Sequence of chain 3.A:
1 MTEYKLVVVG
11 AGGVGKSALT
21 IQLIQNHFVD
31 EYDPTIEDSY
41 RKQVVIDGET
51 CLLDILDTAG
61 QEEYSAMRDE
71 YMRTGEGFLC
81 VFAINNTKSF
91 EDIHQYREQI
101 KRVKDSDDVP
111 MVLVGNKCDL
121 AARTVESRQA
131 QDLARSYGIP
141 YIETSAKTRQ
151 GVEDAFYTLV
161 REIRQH

Binding-site contacts:
Ligand atom C2' contacts residue VAL29 of chain 3.A at 3.4 Å (hydrophobic).
Ligand atom N3B contacts residue TYR32 of chain 3.A at 3.5 Å.
Ligand atom O6 contacts residue ASN116 of chain 3.A at 3.4 Å (h-bond).
Ligand atom O6 contacts residue LYS117 of chain 3.A at 3.3 Å.
Ligand atom O6 contacts residue ALA146 of chain 3.A at 2.8 Å (h-bond).
Ligand atom O2' contacts residue VAL29 of chain 3.A at 2.6 Å (h-bond).
Ligand atom O1B contacts residue GLY15 of chain 3.A at 3.1 Å (h-bond).
Ligand atom O2' contacts residue ASP30 of chain 3.A at 3.1 Å (salt-bridge).
Ligand atom O1A contacts residue SER17 of chain 3.A at 3.3 Å (h-bond).
Ligand atom O2' contacts residue PHE28 of chain 3.A at 3.2 Å.
Ligand atom C3' contacts residue GLU31 of chain 3.A at 3.4 Å.
Ligand atom PB contacts residue MG1 of chain 3.C at 3.2 Å.
Ligand atom N2 contacts residue ASP119 of chain 3.A at 3.0 Å (salt-bridge).
Ligand atom N2 contacts residue LEU120 of chain 3.A at 3.5 Å.
Ligand atom O2B contacts residue MG1 of chain 3.C at 2.1 Å.
Ligand atom O3G contacts residue GLY12 of chain 3.A at 3.4 Å.
Ligand atom O2G contacts residue MG1 of chain 3.C at 2.0 Å.
Ligand atom O2B contacts residue SER17 of chain 3.A at 2.9 Å (h-bond).
Ligand atom O3G contacts residue LYS16 of chain 3.A at 2.6 Å (salt-bridge).
Ligand atom O1B contacts residue VAL14 of chain 3.A at 3.3 Å (h-bond).
Ligand atom O3A contacts residue GLY15 of chain 3.A at 3.2 Å (h-bond).
Ligand atom N1 contacts residue ASP119 of chain 3.A at 2.8 Å (salt-bridge).
Ligand atom O1B contacts residue LYS16 of chain 3.A at 2.8 Å (salt-bridge).
Ligand atom N3B contacts residue MG1 of chain 3.C at 3.3 Å.
Ligand atom O2G contacts residue THR35 of chain 3.A at 2.9 Å (h-bond).
Ligand atom N3B contacts residue GLY13 of chain 3.A at 3.1 Å (h-bond).
Ligand atom O6 contacts residue SER145 of chain 3.A at 3.4 Å.
Ligand atom O4' contacts residue LYS117 of chain 3.A at 3.2 Å (salt-bridge).
Ligand atom PG contacts residue MG1 of chain 3.C at 3.2 Å.
Ligand atom N7 contacts residue ASN116 of chain 3.A at 3.1 Å (h-bond).
Ligand atom O1A contacts residue GLY15 of chain 3.A at 3.3 Å.
Ligand atom O2A contacts residue TYR32 of chain 3.A at 3.4 Å.
Ligand atom C8 contacts residue GLY15 of chain 3.A at 3.5 Å.
Ligand atom O3' contacts residue ASP30 of chain 3.A at 2.8 Å (salt-bridge).
Ligand atom O3G contacts residue GLY60 of chain 3.A at 2.8 Å (h-bond).
Ligand atom O1B contacts residue GLY13 of chain 3.A at 3.5 Å (h-bond).
Ligand atom O1G contacts residue TYR32 of chain 3.A at 2.7 Å (h-bond).
Ligand atom O6 contacts residue ASP119 of chain 3.A at 3.4 Å (salt-bridge).
Ligand atom O1A contacts residue ALA18 of chain 3.A at 2.9 Å (h-bond).
Ligand atom O1G contacts residue PRO34 of chain 3.A at 3.4 Å.

The small molecule below binds the protein below.
Small molecule (SMILES): Nc1nc2c(ncn2[C@@H]2O[C@H](CO[P](=O)(O)O[P](=O)(O)NP(=O)(O)O)[C@@H](O)[C@H]2O)c(=O)[nH]1